A protein and the small-molecule ligand that binds it are described below.
Small molecule (SMILES): CC(C)=CCOC(=O)/C=C/c1ccc(O)c(O)c1

Sequence of chain 1.B:
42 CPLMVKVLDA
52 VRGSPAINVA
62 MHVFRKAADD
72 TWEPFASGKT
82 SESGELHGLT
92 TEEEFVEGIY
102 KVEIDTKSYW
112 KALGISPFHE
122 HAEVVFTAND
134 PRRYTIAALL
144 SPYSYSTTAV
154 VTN

Binding-site contacts:
Ligand atom OAD contacts residue LEU142 of chain 2.B at 3.7 Å.
Ligand atom CAK contacts residue ALA140 of chain 1.B at 3.9 Å (hydrophobic).
Ligand atom CAL contacts residue PWH1 of chain 2.F at 0.7 Å.
Ligand atom CAG contacts residue LEU49 of chain 2.B at 3.9 Å (hydrophobic).
Ligand atom CAK contacts residue PWH1 of chain 2.F at 0.6 Å.
Ligand atom CAA contacts residue LYS47 of chain 2.B at 3.8 Å.
Ligand atom CAR contacts residue PWH1 of chain 2.F at 0.5 Å.
Ligand atom CAQ contacts residue PWH1 of chain 2.F at 0.5 Å.
Ligand atom CAQ contacts residue LEU142 of chain 2.B at 3.7 Å (hydrophobic).
Ligand atom OAD contacts residue LEU142 of chain 1.B at 3.5 Å.
Ligand atom CAO contacts residue PWH1 of chain 2.F at 0.6 Å.
Ligand atom OAE contacts residue THR150 of chain 1.B at 3.8 Å.
Ligand atom CAA contacts residue PWH1 of chain 2.F at 3.6 Å.
Ligand atom CAG contacts residue PWH1 of chain 2.F at 0.9 Å.
Ligand atom CAF contacts residue ALA140 of chain 2.B at 3.6 Å (hydrophobic).
Ligand atom CAH contacts residue LYS47 of chain 2.B at 3.4 Å.
Ligand atom CAI contacts residue PWH1 of chain 2.F at 0.6 Å.
Ligand atom CAF contacts residue LEU49 of chain 1.B at 3.6 Å (hydrophobic).
Ligand atom OAC contacts residue PWH1 of chain 2.F at 0.7 Å.
Ligand atom OAM contacts residue LEU49 of chain 2.B at 3.8 Å.
Ligand atom OAE contacts residue SER149 of chain 1.B at 3.4 Å.
Ligand atom OAD contacts residue SER149 of chain 1.B at 3.4 Å.
Ligand atom OAE contacts residue PWH1 of chain 2.F at 1.8 Å.
Ligand atom CAN contacts residue PWH1 of chain 2.F at 3.1 Å.
Ligand atom CAH contacts residue LEU49 of chain 2.B at 3.7 Å (hydrophobic).
Ligand atom CAB contacts residue VAL153 of chain 1.B at 3.9 Å (hydrophobic).
Ligand atom CAJ contacts residue PWH1 of chain 2.F at 0.5 Å.
Ligand atom CAK contacts residue THR151 of chain 1.B at 3.8 Å.
Ligand atom CAQ contacts residue LEU142 of chain 1.B at 3.8 Å (hydrophobic).
Ligand atom OAD contacts residue PWH1 of chain 2.F at 0.7 Å (h-bond).
Ligand atom CAP contacts residue PWH1 of chain 2.F at 0.6 Å.
Ligand atom CAB contacts residue LYS47 of chain 2.B at 3.6 Å.
Ligand atom CAJ contacts residue THR151 of chain 2.B at 3.9 Å.
Ligand atom CAN contacts residue LYS47 of chain 2.B at 3.3 Å.
Ligand atom CAF contacts residue PWH1 of chain 2.F at 0.9 Å.
Ligand atom OAE contacts residue THR151 of chain 1.B at 3.1 Å (h-bond).
Ligand atom CAH contacts residue PWH1 of chain 2.F at 1.8 Å.
Ligand atom CAL contacts residue LYS47 of chain 1.B at 3.8 Å.
Ligand atom OAM contacts residue PWH1 of chain 2.F at 0.6 Å.
Ligand atom CAR contacts residue THR151 of chain 1.B at 3.5 Å.

Sequence of chain 2.B:
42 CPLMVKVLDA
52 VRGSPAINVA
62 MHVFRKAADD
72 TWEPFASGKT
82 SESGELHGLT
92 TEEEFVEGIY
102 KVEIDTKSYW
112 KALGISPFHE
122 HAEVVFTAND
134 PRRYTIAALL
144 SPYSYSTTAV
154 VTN